Binding-site contacts:
Ligand atom O6 contacts residue TYR222 of chain 26.B at 3.8 Å.
Ligand atom O1G contacts residue THR143 of chain 26.B at 3.4 Å.
Ligand atom C2 contacts residue ASN204 of chain 26.B at 3.4 Å.
Ligand atom N1 contacts residue TYR222 of chain 26.B at 3.2 Å.
Ligand atom O3' contacts residue GLU181 of chain 26.B at 3.3 Å (salt-bridge).
Ligand atom O2A contacts residue CYS12 of chain 26.B at 3.3 Å (h-bond).
Ligand atom O1G contacts residue ALA97 of chain 26.B at 3.0 Å (h-bond).
Ligand atom N3 contacts residue ASN204 of chain 26.B at 3.0 Å (h-bond).
Ligand atom PG contacts residue GLY142 of chain 26.B at 3.9 Å.
Ligand atom PB contacts residue THR143 of chain 26.B at 3.3 Å.
Ligand atom N1 contacts residue ASN226 of chain 26.B at 2.7 Å (h-bond).
Ligand atom C6 contacts residue ASN226 of chain 26.B at 3.3 Å.
Ligand atom N7 contacts residue LEU248 of chain 27.A at 3.6 Å.
Ligand atom C2 contacts residue ASN226 of chain 26.B at 3.6 Å.
Ligand atom O1B contacts residue GLY10 of chain 26.B at 3.7 Å.
Ligand atom O2A contacts residue GLN11 of chain 26.B at 3.5 Å (h-bond).
Ligand atom O6 contacts residue GLN15 of chain 26.B at 2.5 Å (h-bond).
Ligand atom N2 contacts residue ASN226 of chain 26.B at 2.9 Å (h-bond).
Ligand atom C4' contacts residue SER138 of chain 26.B at 3.2 Å.
Ligand atom O2G contacts residue ASN99 of chain 26.B at 2.9 Å (h-bond).
Ligand atom O6 contacts residue ASN226 of chain 26.B at 3.1 Å (h-bond).
Ligand atom C6 contacts residue GLN15 of chain 26.B at 3.6 Å.
Ligand atom O2G contacts residue GLY142 of chain 26.B at 3.0 Å (h-bond).
Ligand atom O2B contacts residue GLY144 of chain 26.B at 2.7 Å (h-bond).
Ligand atom O2B contacts residue GLY10 of chain 26.B at 3.2 Å.
Ligand atom N3 contacts residue VAL169 of chain 26.B at 3.8 Å.
Ligand atom C6 contacts residue TYR222 of chain 26.B at 3.7 Å (hydrophobic).
Ligand atom O3B contacts residue MG1 of chain 26.F at 3.8 Å.
Ligand atom O2B contacts residue THR143 of chain 26.B at 2.7 Å (h-bond).
Ligand atom O3B contacts residue GLY142 of chain 26.B at 3.5 Å (h-bond).
Ligand atom O1B contacts residue GLN11 of chain 26.B at 3.2 Å (h-bond).
Ligand atom PB contacts residue MG1 of chain 26.F at 3.7 Å.
Ligand atom PG contacts residue MG1 of chain 26.F at 3.5 Å.
Ligand atom O4' contacts residue SER138 of chain 26.B at 3.3 Å (h-bond).
Ligand atom O1A contacts residue GLN11 of chain 26.B at 3.1 Å.
Ligand atom C2 contacts residue TYR222 of chain 26.B at 3.5 Å (hydrophobic).
Ligand atom N2 contacts residue ASN204 of chain 26.B at 2.6 Å (h-bond).
Ligand atom O1B contacts residue MG1 of chain 26.F at 2.4 Å.
Ligand atom O3B contacts residue THR143 of chain 26.B at 3.1 Å (h-bond).
Ligand atom O3G contacts residue MG1 of chain 26.F at 2.5 Å.

The small molecule below binds the protein below.
Small molecule (SMILES): Nc1nc2c(ncn2[C@@H]2O[C@H](CO[P](=O)(O)C[P](=O)(O)OP(=O)(O)O)[C@@H](O)[C@H]2O)c(=O)[nH]1

Sequence of chain 27.A:
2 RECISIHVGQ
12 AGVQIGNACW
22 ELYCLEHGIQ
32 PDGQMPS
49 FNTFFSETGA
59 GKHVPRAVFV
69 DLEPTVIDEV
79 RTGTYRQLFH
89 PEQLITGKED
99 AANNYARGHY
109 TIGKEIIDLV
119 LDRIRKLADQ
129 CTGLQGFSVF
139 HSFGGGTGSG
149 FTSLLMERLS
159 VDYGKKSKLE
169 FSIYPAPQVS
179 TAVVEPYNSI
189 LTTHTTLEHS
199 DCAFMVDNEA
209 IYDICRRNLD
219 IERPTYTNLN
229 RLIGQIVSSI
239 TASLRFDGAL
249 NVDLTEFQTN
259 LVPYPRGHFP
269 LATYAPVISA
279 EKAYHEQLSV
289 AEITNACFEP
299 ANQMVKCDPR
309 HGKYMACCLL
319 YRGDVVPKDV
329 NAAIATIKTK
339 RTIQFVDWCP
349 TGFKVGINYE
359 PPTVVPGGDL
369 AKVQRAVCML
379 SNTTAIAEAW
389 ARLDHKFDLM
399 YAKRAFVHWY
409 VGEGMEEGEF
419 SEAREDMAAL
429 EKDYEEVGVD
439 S

Sequence of chain 26.B:
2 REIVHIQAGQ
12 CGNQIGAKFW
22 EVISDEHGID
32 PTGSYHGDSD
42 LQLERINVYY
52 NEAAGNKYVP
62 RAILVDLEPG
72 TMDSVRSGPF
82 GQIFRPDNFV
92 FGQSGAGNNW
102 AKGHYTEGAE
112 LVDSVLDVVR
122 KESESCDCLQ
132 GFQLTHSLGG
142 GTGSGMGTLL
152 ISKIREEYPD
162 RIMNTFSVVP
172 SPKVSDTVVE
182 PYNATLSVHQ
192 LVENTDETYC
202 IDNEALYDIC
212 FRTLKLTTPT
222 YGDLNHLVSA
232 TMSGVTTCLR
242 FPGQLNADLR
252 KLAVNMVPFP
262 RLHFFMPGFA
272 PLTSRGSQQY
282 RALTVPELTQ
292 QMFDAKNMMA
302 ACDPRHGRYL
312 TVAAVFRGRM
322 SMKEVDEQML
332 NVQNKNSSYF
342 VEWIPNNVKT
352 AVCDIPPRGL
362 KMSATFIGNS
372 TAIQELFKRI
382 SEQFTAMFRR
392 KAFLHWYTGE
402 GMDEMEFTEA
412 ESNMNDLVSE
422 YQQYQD